The small molecule below binds the protein below.
Small molecule (SMILES): [H]/N=C(\N)c1ccc(NC(=O)c2cccc(OCC)c2O)cc1

Binding-site contacts:
Ligand atom N32 contacts residue ASP170 of chain 1.A at 2.8 Å (salt-bridge).
Ligand atom C26 contacts residue TRP192 of chain 1.A at 3.7 Å (hydrophobic).
Ligand atom N32 contacts residue ASN194 of chain 1.A at 3.0 Å (h-bond).
Ligand atom C26 contacts residue GLY193 of chain 1.A at 3.7 Å.
Ligand atom C14 contacts residue GLN173 of chain 1.A at 3.7 Å.
Ligand atom C22 contacts residue SER176 of chain 1.A at 3.8 Å.
Ligand atom C21 contacts residue GLN173 of chain 1.A at 3.9 Å.
Ligand atom C37 contacts residue SER176 of chain 1.A at 3.9 Å.
Ligand atom C01 contacts residue LEU25 of chain 1.A at 3.9 Å (hydrophobic).
Ligand atom O08 contacts residue HIS41 of chain 1.A at 3.6 Å.
Ligand atom C27 contacts residue ASN194 of chain 1.A at 3.7 Å.
Ligand atom N35 contacts residue GLY204 of chain 1.A at 3.5 Å.
Ligand atom N35 contacts residue ASP170 of chain 1.A at 3.0 Å (salt-bridge).
Ligand atom C26 contacts residue SER171 of chain 1.A at 3.6 Å.
Ligand atom C05 contacts residue LEU25 of chain 1.A at 3.8 Å (hydrophobic).
Ligand atom C27 contacts residue GLY193 of chain 1.A at 3.6 Å.
Ligand atom C31 contacts residue GLY193 of chain 1.A at 3.6 Å.
Ligand atom C24 contacts residue CYS172 of chain 1.A at 3.8 Å (hydrophobic).
Ligand atom N19 contacts residue SER176 of chain 1.A at 3.9 Å.
Ligand atom C37 contacts residue GLN173 of chain 1.A at 3.8 Å.
Ligand atom C24 contacts residue VAL190 of chain 1.A at 3.9 Å (hydrophobic).
Ligand atom C31 contacts residue TRP192 of chain 1.A at 3.8 Å (hydrophobic).
Ligand atom O38 contacts residue SER176 of chain 1.A at 2.6 Å (h-bond).
Ligand atom C31 contacts residue ASP170 of chain 1.A at 3.7 Å.
Ligand atom N35 contacts residue SER171 of chain 1.A at 3.2 Å (h-bond).
Ligand atom N19 contacts residue GLN173 of chain 1.A at 3.8 Å.
Ligand atom C16 contacts residue GLN173 of chain 1.A at 3.6 Å.
Ligand atom N32 contacts residue CYS197 of chain 1.A at 3.9 Å.
Ligand atom N32 contacts residue SER171 of chain 1.A at 3.3 Å (h-bond).
Ligand atom O38 contacts residue HIS41 of chain 1.A at 3.3 Å (h-bond).
Ligand atom C17 contacts residue GLN173 of chain 1.A at 3.8 Å.
Ligand atom N32 contacts residue GLY193 of chain 1.A at 3.7 Å.
Ligand atom C22 contacts residue CYS172 of chain 1.A at 3.5 Å (hydrophobic).
Ligand atom O18 contacts residue ILE195 of chain 1.A at 3.8 Å.
Ligand atom N35 contacts residue TRP192 of chain 1.A at 3.4 Å (h-bond).
Ligand atom C24 contacts residue SER171 of chain 1.A at 3.8 Å.
Ligand atom C31 contacts residue SER171 of chain 1.A at 3.1 Å.
Ligand atom C01 contacts residue CYS26 of chain 1.A at 3.8 Å (hydrophobic).
Ligand atom C01 contacts residue HIS41 of chain 1.A at 3.4 Å.
Ligand atom C12 contacts residue GLN173 of chain 1.A at 3.9 Å.

Sequence of chain 1.A:
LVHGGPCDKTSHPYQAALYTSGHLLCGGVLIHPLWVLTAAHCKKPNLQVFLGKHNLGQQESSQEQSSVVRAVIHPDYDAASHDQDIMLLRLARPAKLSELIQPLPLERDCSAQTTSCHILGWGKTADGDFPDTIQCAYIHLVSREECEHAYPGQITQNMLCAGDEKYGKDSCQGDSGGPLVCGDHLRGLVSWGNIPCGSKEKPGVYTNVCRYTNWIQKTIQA